Binding-site contacts:
Ligand atom C24 contacts residue ILE449 of chain 1.B at 4.2 Å (hydrophobic).
Ligand atom C16 contacts residue VAL446 of chain 1.B at 4.4 Å (hydrophobic).
Ligand atom C23 contacts residue VAL768 of chain 1.B at 4.4 Å (hydrophobic).
Ligand atom C14 contacts residue PHE638 of chain 1.B at 4.2 Å (hydrophobic).
Ligand atom C23 contacts residue ILE449 of chain 1.B at 4.2 Å (hydrophobic).
Ligand atom C16 contacts residue ILE442 of chain 1.B at 4.2 Å (hydrophobic).
Ligand atom C23 contacts residue GLY771 of chain 1.B at 4.3 Å.
Ligand atom C5 contacts residue TRP648 of chain 1.B at 4.4 Å (hydrophobic).
Ligand atom C3 contacts residue TRP648 of chain 1.B at 4.1 Å (hydrophobic).
Ligand atom C13 contacts residue PHE638 of chain 1.B at 4.3 Å (hydrophobic).
Ligand atom C21 contacts residue PHE638 of chain 1.B at 3.9 Å (hydrophobic).
Ligand atom C26 contacts residue VAL768 of chain 1.B at 3.6 Å (hydrophobic).
Ligand atom C4 contacts residue TRP648 of chain 1.B at 3.6 Å (hydrophobic).
Ligand atom C27 contacts residue ILE449 of chain 1.B at 4.3 Å (hydrophobic).
Ligand atom C7 contacts residue ILE442 of chain 1.B at 4.4 Å (hydrophobic).
Ligand atom C25 contacts residue VAL768 of chain 1.B at 4.1 Å (hydrophobic).
Ligand atom C6 contacts residue TRP648 of chain 1.B at 3.9 Å (hydrophobic).
Ligand atom C2 contacts residue PHE638 of chain 1.B at 4.5 Å (hydrophobic).
Ligand atom C15 contacts residue ILE442 of chain 1.B at 3.7 Å (hydrophobic).
Ligand atom C3 contacts residue PHE638 of chain 1.B at 3.9 Å (hydrophobic).
Ligand atom O1 contacts residue TRP648 of chain 1.B at 4.2 Å.
Ligand atom C17 contacts residue PHE638 of chain 1.B at 4.1 Å (hydrophobic).
Ligand atom C9 contacts residue PHE638 of chain 1.B at 4.0 Å (hydrophobic).
Ligand atom C12 contacts residue PHE638 of chain 1.B at 3.5 Å (hydrophobic).
Ligand atom C11 contacts residue PHE638 of chain 1.B at 3.9 Å (hydrophobic).
Ligand atom C26 contacts residue LEU772 of chain 1.B at 4.1 Å (hydrophobic).
Ligand atom C25 contacts residue ILE449 of chain 1.B at 3.9 Å (hydrophobic).
Ligand atom C22 contacts residue GLY771 of chain 1.B at 4.2 Å.
Ligand atom C1 contacts residue PHE638 of chain 1.B at 4.3 Å (hydrophobic).
Ligand atom C21 contacts residue LEU772 of chain 1.B at 4.0 Å (hydrophobic).

Sequence of chain 1.B:
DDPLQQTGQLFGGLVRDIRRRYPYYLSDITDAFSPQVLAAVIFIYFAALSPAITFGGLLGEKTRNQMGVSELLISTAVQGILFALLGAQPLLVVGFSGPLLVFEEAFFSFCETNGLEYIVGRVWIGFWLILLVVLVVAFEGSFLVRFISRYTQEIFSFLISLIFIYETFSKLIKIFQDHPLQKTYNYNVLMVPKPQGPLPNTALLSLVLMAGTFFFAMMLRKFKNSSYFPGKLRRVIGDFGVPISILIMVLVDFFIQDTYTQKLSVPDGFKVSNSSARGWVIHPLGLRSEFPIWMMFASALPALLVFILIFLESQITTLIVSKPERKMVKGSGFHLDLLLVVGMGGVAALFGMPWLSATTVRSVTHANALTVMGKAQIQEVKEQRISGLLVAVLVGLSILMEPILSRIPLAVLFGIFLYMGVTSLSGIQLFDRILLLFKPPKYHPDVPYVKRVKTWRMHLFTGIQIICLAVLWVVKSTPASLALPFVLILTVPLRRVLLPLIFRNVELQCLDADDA

This protein binds this small molecule.
Small molecule (SMILES): CC(C)CCC[C@@H](C)[C@H]1CC[C@H]2[C@@H]3CC=C4C[C@@H](O)CC[C@]4(C)[C@H]3CC[C@]12C